Sequence of chain 1.A:
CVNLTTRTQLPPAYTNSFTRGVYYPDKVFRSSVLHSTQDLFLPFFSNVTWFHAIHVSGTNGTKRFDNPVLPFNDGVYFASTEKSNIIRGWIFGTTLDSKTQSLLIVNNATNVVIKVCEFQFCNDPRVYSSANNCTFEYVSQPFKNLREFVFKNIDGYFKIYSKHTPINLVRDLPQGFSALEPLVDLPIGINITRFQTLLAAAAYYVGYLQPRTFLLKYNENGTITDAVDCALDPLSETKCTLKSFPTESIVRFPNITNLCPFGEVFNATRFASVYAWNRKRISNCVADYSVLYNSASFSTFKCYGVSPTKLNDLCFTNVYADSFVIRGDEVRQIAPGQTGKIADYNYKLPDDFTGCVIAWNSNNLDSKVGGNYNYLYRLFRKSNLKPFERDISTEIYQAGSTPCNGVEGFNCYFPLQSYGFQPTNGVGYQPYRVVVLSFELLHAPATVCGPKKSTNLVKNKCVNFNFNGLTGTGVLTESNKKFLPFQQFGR

This protein binds this small molecule.
Small molecule (SMILES): CC(=O)N[C@H]1[C@H](O[C@H]2[C@H](O)[C@@H](NC(C)=O)CO[C@@H]2CO[C@@H]2O[C@@H](C)[C@@H](O)[C@@H](O)[C@@H]2O)O[C@H](CO)[C@@H](O)[C@@H]1O

Binding-site contacts:
Ligand atom C7 contacts residue ASN331 of chain 1.A at 3.2 Å.
Ligand atom C5 contacts residue ASN331 of chain 1.A at 3.6 Å.
Ligand atom C8 contacts residue ASN331 of chain 1.A at 3.5 Å.
Ligand atom O6 contacts residue ASN331 of chain 1.A at 4.5 Å.
Ligand atom O7 contacts residue ASN331 of chain 1.A at 4.3 Å.
Ligand atom C1 contacts residue ASN331 of chain 1.A at 1.4 Å.
Ligand atom O5 contacts residue ASN331 of chain 1.A at 4.5 Å.
Ligand atom C4 contacts residue ASN331 of chain 1.A at 4.2 Å.
Ligand atom N2 contacts residue ASN331 of chain 1.A at 2.3 Å (h-bond).
Ligand atom C2 contacts residue ASN331 of chain 1.A at 2.5 Å.
Ligand atom C3 contacts residue ASN331 of chain 1.A at 3.8 Å.
Ligand atom O5 contacts residue ASN331 of chain 1.A at 2.3 Å (h-bond).